Sequence of chain 1.B:
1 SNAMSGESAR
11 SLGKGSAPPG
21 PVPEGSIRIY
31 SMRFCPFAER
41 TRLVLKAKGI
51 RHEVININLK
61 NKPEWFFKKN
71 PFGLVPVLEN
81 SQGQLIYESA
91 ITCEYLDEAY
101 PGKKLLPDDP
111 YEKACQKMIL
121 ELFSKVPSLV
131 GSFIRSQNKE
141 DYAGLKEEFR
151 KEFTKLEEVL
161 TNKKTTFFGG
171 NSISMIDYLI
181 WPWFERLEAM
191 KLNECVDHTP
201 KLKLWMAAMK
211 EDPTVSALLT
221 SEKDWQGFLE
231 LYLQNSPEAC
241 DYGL

A small-molecule ligand and the protein it binds are described below.
Small molecule (SMILES): CCC(=O)N(Cc1cc(C)no1)c1nc(-c2ccccc2)cs1

Binding-site contacts:
Ligand atom C2 contacts residue VAL75 of chain 1.B at 3.4 Å (hydrophobic).
Ligand atom C11 contacts residue TYR232 of chain 1.B at 3.8 Å (hydrophobic).
Ligand atom C14 contacts residue LEU233 of chain 1.B at 4.0 Å (hydrophobic).
Ligand atom C10 contacts residue TYR232 of chain 1.B at 4.0 Å (hydrophobic).
Ligand atom N contacts residue TYR232 of chain 1.B at 3.9 Å.
Ligand atom C2 contacts residue LEU59 of chain 1.B at 4.1 Å (hydrophobic).
Ligand atom C7 contacts residue PHE37 of chain 1.B at 4.1 Å (hydrophobic).
Ligand atom S1 contacts residue ACN1 of chain 1.H at 4.1 Å.
Ligand atom S1 contacts residue PRO36 of chain 1.B at 4.2 Å.
Ligand atom O contacts residue LEU59 of chain 1.B at 3.2 Å.
Ligand atom C8 contacts residue ACN1 of chain 1.H at 3.7 Å.
Ligand atom O contacts residue CYS35 of chain 1.B at 3.3 Å.
Ligand atom C15 contacts residue ARG135 of chain 1.B at 3.9 Å.
Ligand atom C11 contacts residue ACN1 of chain 1.H at 3.8 Å.
Ligand atom O1 contacts residue TYR232 of chain 1.B at 3.8 Å.
Ligand atom C18 contacts residue ACN1 of chain 1.H at 3.8 Å.
Ligand atom C5 contacts residue TYR232 of chain 1.B at 3.4 Å (hydrophobic).
Ligand atom C12 contacts residue TYR232 of chain 1.B at 3.9 Å (hydrophobic).
Ligand atom C15 contacts residue GLY131 of chain 1.B at 3.8 Å.
Ligand atom C6 contacts residue TYR232 of chain 1.B at 4.1 Å (hydrophobic).
Ligand atom C13 contacts residue ILE134 of chain 1.B at 4.0 Å (hydrophobic).
Ligand atom N2 contacts residue ACN1 of chain 1.H at 3.8 Å.
Ligand atom C contacts residue CYS35 of chain 1.B at 3.5 Å (hydrophobic).
Ligand atom C14 contacts residue ILE134 of chain 1.B at 3.4 Å (hydrophobic).
Ligand atom O contacts residue MET32 of chain 1.B at 3.5 Å.
Ligand atom C15 contacts residue ILE134 of chain 1.B at 3.9 Å (hydrophobic).
Ligand atom C7 contacts residue ACN1 of chain 1.H at 3.4 Å.
Ligand atom N2 contacts residue TYR232 of chain 1.B at 3.7 Å.
Ligand atom C2 contacts residue CYS35 of chain 1.B at 1.8 Å (hydrophobic).
Ligand atom C14 contacts residue TYR232 of chain 1.B at 4.0 Å (hydrophobic).
Ligand atom C13 contacts residue LEU229 of chain 1.B at 3.9 Å (hydrophobic).
Ligand atom C10 contacts residue ACN1 of chain 1.H at 3.8 Å.
Ligand atom C16 contacts residue GLY131 of chain 1.B at 3.6 Å.
Ligand atom C contacts residue LEU59 of chain 1.B at 3.9 Å (hydrophobic).
Ligand atom C1 contacts residue CYS35 of chain 1.B at 2.8 Å (hydrophobic).
Ligand atom C1 contacts residue PHE37 of chain 1.B at 4.1 Å (hydrophobic).
Ligand atom C13 contacts residue TYR232 of chain 1.B at 3.5 Å (hydrophobic).
Ligand atom C18 contacts residue PHE228 of chain 1.B at 4.1 Å (hydrophobic).
Ligand atom C9 contacts residue ACN1 of chain 1.H at 3.7 Å.
Ligand atom S1 contacts residue PHE228 of chain 1.B at 3.9 Å.